Binding-site contacts:
Ligand atom N2 contacts residue SER130 of chain 1.E at 2.6 Å (h-bond).
Ligand atom C8 contacts residue SER130 of chain 1.E at 3.6 Å.
Ligand atom C5 contacts residue PHE132 of chain 1.E at 3.7 Å (hydrophobic).
Ligand atom N1 contacts residue SER130 of chain 1.E at 3.8 Å.
Ligand atom C3 contacts residue NAP1 of chain 1.R at 3.7 Å.
Ligand atom C6 contacts residue NAP1 of chain 1.R at 3.8 Å.
Ligand atom N3 contacts residue NAP1 of chain 1.R at 2.7 Å (h-bond).
Ligand atom C8 contacts residue PHE132 of chain 1.E at 3.4 Å (hydrophobic).
Ligand atom N1 contacts residue PHE132 of chain 1.E at 3.6 Å.
Ligand atom C3 contacts residue PHE132 of chain 1.E at 3.5 Å (hydrophobic).
Ligand atom C2 contacts residue PHE132 of chain 1.E at 3.8 Å (hydrophobic).
Ligand atom C6 contacts residue PHE132 of chain 1.E at 3.8 Å (hydrophobic).
Ligand atom C8 contacts residue NAP1 of chain 1.R at 3.4 Å.
Ligand atom N2 contacts residue SER131 of chain 1.E at 4.3 Å.
Ligand atom N2 contacts residue PHE132 of chain 1.E at 3.6 Å.
Ligand atom N1 contacts residue NAP1 of chain 1.R at 3.1 Å (h-bond).
Ligand atom C1 contacts residue PHE132 of chain 1.E at 4.0 Å (hydrophobic).
Ligand atom C4 contacts residue PHE132 of chain 1.E at 3.6 Å (hydrophobic).
Ligand atom N4 contacts residue NAP1 of chain 1.R at 3.9 Å.
Ligand atom C7 contacts residue PHE132 of chain 1.E at 3.7 Å (hydrophobic).
Ligand atom C5 contacts residue NAP1 of chain 1.R at 3.5 Å.
Ligand atom C7 contacts residue NAP1 of chain 1.R at 3.6 Å.
Ligand atom C2 contacts residue NAP1 of chain 1.R at 3.6 Å.
Ligand atom NAA contacts residue ASP200 of chain 1.E at 3.7 Å.
Ligand atom N1 contacts residue TYR213 of chain 1.E at 3.7 Å.
Ligand atom C1 contacts residue ARG36 of chain 1.E at 4.0 Å.
Ligand atom N4 contacts residue LEU248 of chain 1.E at 4.4 Å.
Ligand atom N4 contacts residue PHE132 of chain 1.E at 4.4 Å.
Ligand atom NAA contacts residue TYR213 of chain 1.E at 2.5 Å (h-bond).
Ligand atom NAA contacts residue PHE132 of chain 1.E at 3.8 Å.
Ligand atom N2 contacts residue NAP1 of chain 1.R at 3.3 Å (h-bond).
Ligand atom NAA contacts residue NAP1 of chain 1.R at 3.4 Å.
Ligand atom C4 contacts residue NAP1 of chain 1.R at 3.6 Å.
Ligand atom C7 contacts residue TYR213 of chain 1.E at 3.5 Å (hydrophobic).
Ligand atom C1 contacts residue NAP1 of chain 1.R at 3.9 Å.
Ligand atom N3 contacts residue PHE132 of chain 1.E at 3.6 Å.
Ligand atom C2 contacts residue ARG36 of chain 1.E at 3.8 Å.

Sequence of chain 1.E:
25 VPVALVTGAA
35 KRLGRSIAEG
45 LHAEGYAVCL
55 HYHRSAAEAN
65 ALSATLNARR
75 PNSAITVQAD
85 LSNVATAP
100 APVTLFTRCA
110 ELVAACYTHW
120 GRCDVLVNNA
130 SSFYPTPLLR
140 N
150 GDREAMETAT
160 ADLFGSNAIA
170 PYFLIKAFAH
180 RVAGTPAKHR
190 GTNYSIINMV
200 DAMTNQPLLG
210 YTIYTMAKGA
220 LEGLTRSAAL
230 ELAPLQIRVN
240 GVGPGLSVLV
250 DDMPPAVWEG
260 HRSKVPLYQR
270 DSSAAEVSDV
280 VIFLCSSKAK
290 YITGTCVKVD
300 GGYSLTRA

The small molecule below binds the protein below.
Small molecule (SMILES): Nc1ccc2nc(N)nc(N)c2c1